The small molecule below binds the protein below.
Small molecule (SMILES): CC(=O)N[C@H]1[C@H](O[C@H]2[C@H](O)[C@@H](NC(C)=O)CO[C@@H]2CO)O[C@H](CO)[C@@H](O)[C@@H]1O

Binding-site contacts:
Ligand atom N2 contacts residue ASN1134 of chain 1.C at 3.2 Å (h-bond).
Ligand atom C3 contacts residue ASN1134 of chain 1.C at 4.0 Å.
Ligand atom C5 contacts residue ASN1134 of chain 1.C at 3.6 Å.
Ligand atom O5 contacts residue ASN1134 of chain 1.C at 2.5 Å (h-bond).
Ligand atom C4 contacts residue ASN1134 of chain 1.C at 4.4 Å.
Ligand atom C1 contacts residue ASN1134 of chain 1.C at 1.6 Å.
Ligand atom O7 contacts residue ASN1134 of chain 1.C at 3.4 Å (h-bond).
Ligand atom C2 contacts residue ASN1134 of chain 1.C at 2.9 Å.
Ligand atom C7 contacts residue ASN1134 of chain 1.C at 3.5 Å.

Sequence of chain 1.C:
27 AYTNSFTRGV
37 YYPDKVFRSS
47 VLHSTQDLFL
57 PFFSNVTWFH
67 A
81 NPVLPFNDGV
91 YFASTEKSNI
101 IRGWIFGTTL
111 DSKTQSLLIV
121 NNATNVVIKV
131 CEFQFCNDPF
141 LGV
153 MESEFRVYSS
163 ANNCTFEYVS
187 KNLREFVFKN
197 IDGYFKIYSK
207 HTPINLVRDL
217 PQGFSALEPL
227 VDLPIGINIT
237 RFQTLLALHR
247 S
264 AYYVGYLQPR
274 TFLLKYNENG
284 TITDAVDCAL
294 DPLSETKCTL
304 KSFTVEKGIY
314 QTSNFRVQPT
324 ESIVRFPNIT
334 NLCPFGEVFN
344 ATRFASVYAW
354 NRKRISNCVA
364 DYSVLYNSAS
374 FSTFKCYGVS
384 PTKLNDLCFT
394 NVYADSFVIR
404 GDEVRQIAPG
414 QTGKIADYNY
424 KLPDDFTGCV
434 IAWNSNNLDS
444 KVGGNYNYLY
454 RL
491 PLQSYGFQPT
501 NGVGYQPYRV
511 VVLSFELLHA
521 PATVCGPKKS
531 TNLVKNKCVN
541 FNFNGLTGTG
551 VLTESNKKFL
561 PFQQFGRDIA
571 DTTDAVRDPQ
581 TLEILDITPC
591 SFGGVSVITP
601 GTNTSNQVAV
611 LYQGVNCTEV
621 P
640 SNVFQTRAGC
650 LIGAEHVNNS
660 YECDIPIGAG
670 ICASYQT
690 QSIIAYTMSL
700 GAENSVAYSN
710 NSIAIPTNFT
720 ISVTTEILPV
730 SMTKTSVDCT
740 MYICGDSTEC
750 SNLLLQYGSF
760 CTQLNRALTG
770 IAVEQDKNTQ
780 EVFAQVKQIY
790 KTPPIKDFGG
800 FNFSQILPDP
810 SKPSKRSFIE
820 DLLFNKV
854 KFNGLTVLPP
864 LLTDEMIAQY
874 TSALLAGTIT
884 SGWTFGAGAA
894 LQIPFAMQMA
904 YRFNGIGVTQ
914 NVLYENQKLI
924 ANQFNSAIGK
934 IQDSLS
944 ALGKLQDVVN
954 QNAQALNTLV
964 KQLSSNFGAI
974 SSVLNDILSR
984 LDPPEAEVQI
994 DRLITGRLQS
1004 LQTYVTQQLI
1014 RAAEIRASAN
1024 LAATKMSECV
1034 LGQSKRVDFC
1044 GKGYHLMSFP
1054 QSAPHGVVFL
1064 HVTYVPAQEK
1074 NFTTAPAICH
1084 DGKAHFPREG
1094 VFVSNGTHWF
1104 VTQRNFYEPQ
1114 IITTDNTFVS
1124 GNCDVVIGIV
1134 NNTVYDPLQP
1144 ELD